Sequence of chain 1.A:
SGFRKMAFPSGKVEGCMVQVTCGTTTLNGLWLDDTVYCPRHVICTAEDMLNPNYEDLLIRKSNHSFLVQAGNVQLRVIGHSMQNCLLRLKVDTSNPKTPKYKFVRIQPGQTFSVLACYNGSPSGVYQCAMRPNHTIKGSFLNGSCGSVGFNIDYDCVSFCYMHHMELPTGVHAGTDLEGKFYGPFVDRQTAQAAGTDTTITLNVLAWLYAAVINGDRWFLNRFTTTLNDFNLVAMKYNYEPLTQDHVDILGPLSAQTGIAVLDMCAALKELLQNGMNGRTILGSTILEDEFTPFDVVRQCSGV

Binding-site contacts:
Ligand atom C20 contacts residue CYS145 of chain 1.A at 2.7 Å (hydrophobic).
Ligand atom C21 contacts residue CYS145 of chain 1.A at 1.8 Å (hydrophobic).
Ligand atom N28 contacts residue GLU166 of chain 1.A at 3.3 Å (salt-bridge).
Ligand atom C12 contacts residue GLN189 of chain 1.A at 3.2 Å.
Ligand atom C24 contacts residue HIS163 of chain 1.A at 3.9 Å.
Ligand atom C12 contacts residue HIS164 of chain 1.A at 3.9 Å.
Ligand atom C12 contacts residue MET165 of chain 1.A at 4.0 Å (hydrophobic).
Ligand atom C24 contacts residue CYS145 of chain 1.A at 3.2 Å (hydrophobic).
Ligand atom C17 contacts residue HIS164 of chain 1.A at 3.9 Å.
Ligand atom O30 contacts residue HIS163 of chain 1.A at 3.0 Å (h-bond).
Ligand atom C16 contacts residue ARG188 of chain 1.A at 3.8 Å.
Ligand atom C21 contacts residue HIS41 of chain 1.A at 3.9 Å.
Ligand atom C13 contacts residue GLN189 of chain 1.A at 3.3 Å.
Ligand atom C16 contacts residue MET165 of chain 1.A at 3.9 Å (hydrophobic).
Ligand atom O30 contacts residue GLU166 of chain 1.A at 3.3 Å.
Ligand atom O18 contacts residue GLN189 of chain 1.A at 3.9 Å.
Ligand atom C7 contacts residue GLU166 of chain 1.A at 3.2 Å.
Ligand atom C14 contacts residue HIS164 of chain 1.A at 3.9 Å.
Ligand atom N28 contacts residue PHE140 of chain 1.A at 3.5 Å (h-bond).
Ligand atom O10 contacts residue MET165 of chain 1.A at 3.4 Å.
Ligand atom N19 contacts residue HIS164 of chain 1.A at 3.0 Å (h-bond).
Ligand atom C29 contacts residue HIS163 of chain 1.A at 3.9 Å.
Ligand atom O30 contacts residue PHE140 of chain 1.A at 3.6 Å.
Ligand atom C9 contacts residue GLN189 of chain 1.A at 3.1 Å.
Ligand atom O22 contacts residue CYS145 of chain 1.A at 2.7 Å (h-bond).
Ligand atom C26 contacts residue ASN142 of chain 1.A at 3.3 Å.
Ligand atom C27 contacts residue ASN142 of chain 1.A at 3.7 Å.
Ligand atom C29 contacts residue GLU166 of chain 1.A at 3.5 Å.
Ligand atom C14 contacts residue HIS41 of chain 1.A at 3.5 Å.
Ligand atom O30 contacts residue HIS172 of chain 1.A at 3.5 Å.
Ligand atom O22 contacts residue GLY143 of chain 1.A at 3.5 Å (h-bond).
Ligand atom N11 contacts residue GLN189 of chain 1.A at 2.1 Å (h-bond).
Ligand atom C24 contacts residue SER144 of chain 1.A at 3.9 Å.
Ligand atom O8 contacts residue GLN189 of chain 1.A at 3.2 Å (h-bond).
Ligand atom N19 contacts residue CYS145 of chain 1.A at 2.9 Å (h-bond).
Ligand atom O22 contacts residue SER144 of chain 1.A at 3.5 Å (h-bond).
Ligand atom C2 contacts residue GLU166 of chain 1.A at 3.9 Å.
Ligand atom O10 contacts residue GLU166 of chain 1.A at 3.1 Å (salt-bridge).
Ligand atom C15 contacts residue HIS41 of chain 1.A at 3.5 Å.
Ligand atom O8 contacts residue GLU166 of chain 1.A at 3.8 Å.

This small molecule binds to this protein.
Small molecule (SMILES): CC(C)C[C@H](NC(=O)OCc1ccccc1)C(=O)N[C@H](CO)C[C@@H]1CCNC1=O